A small-molecule ligand and the protein it binds are described below.
Small molecule (SMILES): CC(=O)Nc1nnc(S(N)(=O)=O)s1

Sequence of chain 1.F:
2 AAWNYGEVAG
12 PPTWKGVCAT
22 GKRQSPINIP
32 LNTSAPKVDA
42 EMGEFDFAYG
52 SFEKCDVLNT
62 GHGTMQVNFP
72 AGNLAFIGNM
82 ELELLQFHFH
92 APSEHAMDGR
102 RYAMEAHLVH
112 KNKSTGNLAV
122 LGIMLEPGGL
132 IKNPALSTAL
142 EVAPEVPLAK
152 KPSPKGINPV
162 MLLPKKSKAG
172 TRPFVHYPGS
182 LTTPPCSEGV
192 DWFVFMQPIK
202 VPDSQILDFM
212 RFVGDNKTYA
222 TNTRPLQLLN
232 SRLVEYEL

Binding-site contacts:
Ligand atom C1 contacts residue THR184 of chain 1.F at 4.0 Å.
Ligand atom S2 contacts residue VAL110 of chain 1.F at 3.8 Å.
Ligand atom O1 contacts residue THR183 of chain 1.F at 2.6 Å (h-bond).
Ligand atom N1 contacts residue HIS89 of chain 1.F at 3.0 Å (h-bond).
Ligand atom N4 contacts residue LEU182 of chain 1.F at 4.3 Å.
Ligand atom N1 contacts residue HIS91 of chain 1.F at 3.3 Å (h-bond).
Ligand atom N3 contacts residue THR184 of chain 1.F at 2.9 Å (h-bond).
Ligand atom N1 contacts residue ZN1 of chain 1.DA at 1.8 Å.
Ligand atom S1 contacts residue HIS89 of chain 1.F at 3.8 Å.
Ligand atom N2 contacts residue THR184 of chain 1.F at 3.3 Å (h-bond).
Ligand atom S2 contacts residue HIS89 of chain 1.F at 4.2 Å.
Ligand atom N1 contacts residue HIS108 of chain 1.F at 3.4 Å (h-bond).
Ligand atom C1 contacts residue LEU182 of chain 1.F at 3.9 Å (hydrophobic).
Ligand atom C3 contacts residue GLN87 of chain 1.F at 4.2 Å.
Ligand atom O2 contacts residue ZN1 of chain 1.DA at 3.1 Å.
Ligand atom S2 contacts residue LEU182 of chain 1.F at 3.8 Å.
Ligand atom C2 contacts residue LEU182 of chain 1.F at 3.7 Å (hydrophobic).
Ligand atom O1 contacts residue ZN1 of chain 1.DA at 3.9 Å.
Ligand atom C1 contacts residue ZN1 of chain 1.DA at 4.2 Å.
Ligand atom N1 contacts residue GLU95 of chain 1.F at 4.1 Å.
Ligand atom C1 contacts residue HIS89 of chain 1.F at 4.2 Å.
Ligand atom N2 contacts residue LEU182 of chain 1.F at 3.7 Å.
Ligand atom O1 contacts residue LEU182 of chain 1.F at 3.4 Å.
Ligand atom O3 contacts residue LEU119 of chain 1.F at 4.2 Å.
Ligand atom O3 contacts residue VAL110 of chain 1.F at 3.5 Å.
Ligand atom N1 contacts residue THR183 of chain 1.F at 3.1 Å (h-bond).
Ligand atom O1 contacts residue TRP193 of chain 1.F at 3.9 Å.
Ligand atom N3 contacts residue LEU182 of chain 1.F at 3.8 Å.
Ligand atom S1 contacts residue HIS108 of chain 1.F at 4.0 Å.
Ligand atom O2 contacts residue HIS108 of chain 1.F at 3.5 Å (h-bond).
Ligand atom O2 contacts residue VAL110 of chain 1.F at 3.9 Å.
Ligand atom O3 contacts residue GLN87 of chain 1.F at 3.5 Å (h-bond).
Ligand atom O2 contacts residue TRP193 of chain 1.F at 3.9 Å.
Ligand atom S2 contacts residue GLN87 of chain 1.F at 3.9 Å.
Ligand atom O2 contacts residue HIS89 of chain 1.F at 3.5 Å.
Ligand atom O2 contacts residue VAL121 of chain 1.F at 3.9 Å.
Ligand atom O1 contacts residue THR184 of chain 1.F at 4.0 Å.
Ligand atom C3 contacts residue LEU119 of chain 1.F at 4.4 Å (hydrophobic).
Ligand atom S1 contacts residue ZN1 of chain 1.DA at 3.0 Å.
Ligand atom S1 contacts residue THR183 of chain 1.F at 3.8 Å.